Sequence of chain 5.A:
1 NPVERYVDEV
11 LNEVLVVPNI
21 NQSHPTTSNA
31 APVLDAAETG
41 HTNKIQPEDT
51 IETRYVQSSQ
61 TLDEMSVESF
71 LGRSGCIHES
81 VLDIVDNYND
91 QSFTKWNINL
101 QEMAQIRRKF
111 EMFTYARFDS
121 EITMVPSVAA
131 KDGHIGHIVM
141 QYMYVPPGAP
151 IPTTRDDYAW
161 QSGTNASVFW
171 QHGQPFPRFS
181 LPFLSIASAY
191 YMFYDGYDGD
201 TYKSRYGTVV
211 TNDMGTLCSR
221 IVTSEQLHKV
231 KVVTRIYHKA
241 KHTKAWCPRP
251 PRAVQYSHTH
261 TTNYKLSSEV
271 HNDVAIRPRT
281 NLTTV

A small-molecule ligand and the protein it binds are described below.
Small molecule (SMILES): Cc1cc(CCCOc2c(C)cc(-c3nnn(C)n3)cc2C)on1

Binding-site contacts:
Ligand atom C6B contacts residue LEU181 of chain 5.A at 3.5 Å (hydrophobic).
Ligand atom CM2 contacts residue ILE122 of chain 5.A at 3.8 Å (hydrophobic).
Ligand atom CM4 contacts residue VAL168 of chain 5.A at 3.9 Å (hydrophobic).
Ligand atom CM3 contacts residue TYR190 of chain 5.A at 3.6 Å (hydrophobic).
Ligand atom N2 contacts residue LEU100 of chain 5.A at 3.8 Å.
Ligand atom C2A contacts residue PHE179 of chain 5.A at 3.5 Å (hydrophobic).
Ligand atom N4A contacts residue PHE179 of chain 5.A at 3.5 Å.
Ligand atom O1B contacts residue ILE98 of chain 5.A at 3.2 Å.
Ligand atom O1 contacts residue LEU100 of chain 5.A at 3.7 Å.
Ligand atom C4 contacts residue TYR190 of chain 5.A at 3.7 Å (hydrophobic).
Ligand atom N3A contacts residue PHE179 of chain 5.A at 3.7 Å.
Ligand atom C6B contacts residue ILE98 of chain 5.A at 3.8 Å (hydrophobic).
Ligand atom N5A contacts residue MET124 of chain 5.A at 3.9 Å.
Ligand atom N5A contacts residue LEU217 of chain 5.A at 3.6 Å.
Ligand atom C4 contacts residue MET214 of chain 5.A at 3.7 Å (hydrophobic).
Ligand atom N3A contacts residue TYR144 of chain 5.A at 3.2 Å.
Ligand atom C2A contacts residue LEU217 of chain 5.A at 4.0 Å (hydrophobic).
Ligand atom C1B contacts residue ILE98 of chain 5.A at 3.7 Å (hydrophobic).
Ligand atom N1A contacts residue MET124 of chain 5.A at 3.6 Å.
Ligand atom N5A contacts residue PHE179 of chain 5.A at 3.3 Å.
Ligand atom O1 contacts residue MET214 of chain 5.A at 3.2 Å.
Ligand atom CM6 contacts residue LEU184 of chain 5.A at 3.7 Å (hydrophobic).
Ligand atom C5B contacts residue LEU181 of chain 5.A at 3.6 Å (hydrophobic).
Ligand atom C4 contacts residue LEU100 of chain 5.A at 3.9 Å (hydrophobic).
Ligand atom CM4 contacts residue TYR144 of chain 5.A at 3.8 Å (hydrophobic).
Ligand atom CM2 contacts residue ILE77 of chain 5.A at 3.8 Å (hydrophobic).
Ligand atom CM4 contacts residue TYR142 of chain 5.A at 3.7 Å (hydrophobic).
Ligand atom C2B contacts residue ILE122 of chain 5.A at 4.0 Å (hydrophobic).
Ligand atom C5B contacts residue TYR144 of chain 5.A at 3.8 Å (hydrophobic).
Ligand atom C1C contacts residue MET214 of chain 5.A at 3.2 Å (hydrophobic).
Ligand atom N1A contacts residue PHE179 of chain 5.A at 3.3 Å.
Ligand atom CM4 contacts residue ALA166 of chain 5.A at 3.1 Å (hydrophobic).
Ligand atom CM6 contacts residue LEU181 of chain 5.A at 3.8 Å (hydrophobic).
Ligand atom C5 contacts residue MET214 of chain 5.A at 3.4 Å (hydrophobic).
Ligand atom N1A contacts residue LEU217 of chain 5.A at 3.3 Å.
Ligand atom C1B contacts residue LEU181 of chain 5.A at 4.0 Å (hydrophobic).
Ligand atom N2 contacts residue MET214 of chain 5.A at 3.8 Å.
Ligand atom CM6 contacts residue TYR144 of chain 5.A at 3.7 Å (hydrophobic).
Ligand atom N4A contacts residue TYR144 of chain 5.A at 3.7 Å.
Ligand atom C3 contacts residue LEU100 of chain 5.A at 3.8 Å (hydrophobic).